Sequence of chain 1.D:
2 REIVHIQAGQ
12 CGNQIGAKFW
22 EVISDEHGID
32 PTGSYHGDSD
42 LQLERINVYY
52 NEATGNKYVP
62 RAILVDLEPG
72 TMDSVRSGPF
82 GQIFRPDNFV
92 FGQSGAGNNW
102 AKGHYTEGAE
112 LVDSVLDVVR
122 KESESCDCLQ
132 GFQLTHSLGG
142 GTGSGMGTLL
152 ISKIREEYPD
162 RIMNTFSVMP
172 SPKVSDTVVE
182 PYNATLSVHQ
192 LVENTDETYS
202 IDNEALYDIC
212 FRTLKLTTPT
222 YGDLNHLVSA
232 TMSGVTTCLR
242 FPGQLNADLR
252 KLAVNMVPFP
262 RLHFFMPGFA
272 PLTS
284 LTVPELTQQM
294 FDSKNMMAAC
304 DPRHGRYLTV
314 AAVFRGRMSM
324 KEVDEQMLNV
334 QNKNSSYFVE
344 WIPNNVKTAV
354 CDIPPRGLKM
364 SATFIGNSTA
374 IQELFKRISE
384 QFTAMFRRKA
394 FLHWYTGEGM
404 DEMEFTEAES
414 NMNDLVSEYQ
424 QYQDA

Binding-site contacts:
Ligand atom CAF contacts residue ALA315 of chain 1.D at 3.9 Å (hydrophobic).
Ligand atom CAN contacts residue ASN256 of chain 1.D at 3.9 Å.
Ligand atom OAC contacts residue LEU253 of chain 1.D at 3.1 Å (h-bond).
Ligand atom CAF contacts residue ALA314 of chain 1.D at 3.6 Å (hydrophobic).
Ligand atom NAQ contacts residue ALA248 of chain 1.D at 3.4 Å.
Ligand atom OAS contacts residue LYS350 of chain 1.D at 3.9 Å.
Ligand atom OAD contacts residue VAL236 of chain 1.D at 3.1 Å.
Ligand atom CAM contacts residue ASN256 of chain 1.D at 3.1 Å.
Ligand atom CAA contacts residue VAL313 of chain 1.D at 3.5 Å (hydrophobic).
Ligand atom OAS contacts residue VAL181 of chain 1.C at 3.5 Å.
Ligand atom CAO contacts residue ASN256 of chain 1.D at 3.7 Å.
Ligand atom CAE contacts residue ALA314 of chain 1.D at 3.9 Å (hydrophobic).
Ligand atom CAT contacts residue TYR200 of chain 1.D at 3.9 Å (hydrophobic).
Ligand atom CAG contacts residue LEU246 of chain 1.D at 3.7 Å (hydrophobic).
Ligand atom OAD contacts residue TYR200 of chain 1.D at 3.2 Å (h-bond).
Ligand atom CAH contacts residue LEU240 of chain 1.D at 3.5 Å (hydrophobic).
Ligand atom CAM contacts residue THR179 of chain 1.C at 3.5 Å.
Ligand atom CAJ contacts residue ALA248 of chain 1.D at 3.2 Å (hydrophobic).
Ligand atom CAX contacts residue LEU246 of chain 1.D at 3.4 Å (hydrophobic).
Ligand atom CAU contacts residue ALA248 of chain 1.D at 3.7 Å (hydrophobic).
Ligand atom NAR contacts residue LEU246 of chain 1.D at 3.4 Å.
Ligand atom CAU contacts residue LEU253 of chain 1.D at 3.7 Å (hydrophobic).
Ligand atom CAT contacts residue VAL236 of chain 1.D at 3.3 Å (hydrophobic).
Ligand atom OAS contacts residue MET257 of chain 1.D at 3.9 Å.
Ligand atom OAB contacts residue LYS252 of chain 1.D at 3.4 Å.
Ligand atom CAO contacts residue THR179 of chain 1.C at 3.2 Å.
Ligand atom CAV contacts residue ASN256 of chain 1.D at 3.5 Å.
Ligand atom CAI contacts residue ILE368 of chain 1.D at 3.3 Å (hydrophobic).
Ligand atom CAY contacts residue LEU246 of chain 1.D at 3.9 Å (hydrophobic).
Ligand atom CAN contacts residue LEU253 of chain 1.D at 3.7 Å (hydrophobic).
Ligand atom CAJ contacts residue LEU240 of chain 1.D at 4.0 Å (hydrophobic).
Ligand atom OAC contacts residue LYS252 of chain 1.D at 3.4 Å.
Ligand atom CAA contacts residue LYS350 of chain 1.D at 3.6 Å.
Ligand atom OAS contacts residue ASN256 of chain 1.D at 3.7 Å.
Ligand atom CAA contacts residue MET257 of chain 1.D at 3.9 Å (hydrophobic).
Ligand atom CAL contacts residue MET257 of chain 1.D at 3.7 Å (hydrophobic).
Ligand atom CAK contacts residue LEU253 of chain 1.D at 3.7 Å (hydrophobic).
Ligand atom CAM contacts residue LYS350 of chain 1.D at 3.5 Å.
Ligand atom CAI contacts residue VAL236 of chain 1.D at 3.2 Å (hydrophobic).
Ligand atom CAL contacts residue ASN256 of chain 1.D at 3.6 Å.

Sequence of chain 1.C:
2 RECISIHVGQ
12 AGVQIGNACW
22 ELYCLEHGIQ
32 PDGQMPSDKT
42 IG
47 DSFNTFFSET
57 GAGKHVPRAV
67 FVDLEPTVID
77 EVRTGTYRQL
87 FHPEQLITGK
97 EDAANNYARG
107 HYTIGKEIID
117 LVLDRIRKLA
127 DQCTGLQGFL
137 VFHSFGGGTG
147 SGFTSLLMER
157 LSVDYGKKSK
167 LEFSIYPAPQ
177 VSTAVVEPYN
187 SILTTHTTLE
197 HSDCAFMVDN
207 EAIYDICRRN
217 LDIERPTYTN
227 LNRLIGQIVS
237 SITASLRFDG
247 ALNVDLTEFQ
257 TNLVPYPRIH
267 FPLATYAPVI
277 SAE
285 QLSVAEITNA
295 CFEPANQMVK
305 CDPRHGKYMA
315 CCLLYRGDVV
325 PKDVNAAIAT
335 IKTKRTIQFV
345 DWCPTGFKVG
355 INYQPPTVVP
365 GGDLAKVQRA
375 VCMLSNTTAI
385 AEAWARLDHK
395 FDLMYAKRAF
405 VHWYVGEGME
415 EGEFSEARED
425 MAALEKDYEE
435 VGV

The protein below binds the small molecule below.
Small molecule (SMILES): COc1ccc(S(=O)(=O)Nc2cccnc2Nc2ccc(O)cc2)cc1